Sequence of chain 46.A:
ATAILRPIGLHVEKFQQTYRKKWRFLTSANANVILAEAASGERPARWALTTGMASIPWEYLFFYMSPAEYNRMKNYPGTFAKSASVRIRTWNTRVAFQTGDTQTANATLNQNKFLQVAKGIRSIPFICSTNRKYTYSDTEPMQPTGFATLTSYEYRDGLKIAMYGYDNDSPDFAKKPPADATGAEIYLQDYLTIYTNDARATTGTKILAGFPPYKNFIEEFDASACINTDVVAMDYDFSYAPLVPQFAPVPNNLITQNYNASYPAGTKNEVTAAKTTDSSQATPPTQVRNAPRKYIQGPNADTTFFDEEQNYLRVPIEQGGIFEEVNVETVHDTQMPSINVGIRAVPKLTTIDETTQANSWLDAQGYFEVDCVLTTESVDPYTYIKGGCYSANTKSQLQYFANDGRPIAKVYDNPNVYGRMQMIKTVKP

Sequence of chain 45.A:
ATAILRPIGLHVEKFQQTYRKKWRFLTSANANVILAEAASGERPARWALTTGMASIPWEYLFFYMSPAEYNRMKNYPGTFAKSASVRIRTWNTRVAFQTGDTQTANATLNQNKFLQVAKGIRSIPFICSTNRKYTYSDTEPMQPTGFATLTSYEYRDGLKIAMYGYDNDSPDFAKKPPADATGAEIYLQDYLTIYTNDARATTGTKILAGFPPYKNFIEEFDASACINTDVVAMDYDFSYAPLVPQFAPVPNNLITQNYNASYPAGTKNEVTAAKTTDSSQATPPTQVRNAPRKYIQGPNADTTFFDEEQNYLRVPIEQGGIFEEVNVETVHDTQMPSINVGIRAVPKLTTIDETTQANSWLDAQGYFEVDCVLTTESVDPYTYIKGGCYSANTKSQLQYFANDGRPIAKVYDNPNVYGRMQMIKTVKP

Sequence of chain 21.A:
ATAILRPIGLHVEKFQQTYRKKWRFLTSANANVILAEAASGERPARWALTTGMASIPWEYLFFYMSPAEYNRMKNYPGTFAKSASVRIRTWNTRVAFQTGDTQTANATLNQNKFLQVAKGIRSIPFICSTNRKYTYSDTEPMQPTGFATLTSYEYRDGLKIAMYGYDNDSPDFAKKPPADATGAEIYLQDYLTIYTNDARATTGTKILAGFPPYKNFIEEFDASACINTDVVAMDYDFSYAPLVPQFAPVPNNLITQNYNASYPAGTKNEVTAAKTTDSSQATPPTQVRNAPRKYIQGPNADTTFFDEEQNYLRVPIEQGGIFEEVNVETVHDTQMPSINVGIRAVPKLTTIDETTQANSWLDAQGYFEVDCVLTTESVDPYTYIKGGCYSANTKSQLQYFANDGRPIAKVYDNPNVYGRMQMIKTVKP

Binding-site contacts:
Ligand atom O5' contacts residue ARG184 of chain 21.A at 2.3 Å (salt-bridge).
Ligand atom O4' contacts residue ASP535 of chain 21.A at 3.7 Å.
Ligand atom C4 contacts residue LYS186 of chain 21.A at 3.6 Å.
Ligand atom C4' contacts residue ARG184 of chain 21.A at 3.4 Å.
Ligand atom C4 contacts residue ILE172 of chain 45.A at 3.5 Å (hydrophobic).
Ligand atom C4' contacts residue ARG251 of chain 21.A at 3.8 Å.
Ligand atom P contacts residue ARG184 of chain 21.A at 2.8 Å.
Ligand atom C6 contacts residue LYS186 of chain 21.A at 3.7 Å.
Ligand atom C2 contacts residue ILE172 of chain 45.A at 3.8 Å (hydrophobic).
Ligand atom O3' contacts residue ARG184 of chain 21.A at 3.1 Å (salt-bridge).
Ligand atom N4 contacts residue LEU169 of chain 45.A at 3.9 Å.
Ligand atom O6 contacts residue DC1 of chain 46.C at 2.9 Å (h-bond).
Ligand atom C2 contacts residue PRO171 of chain 45.A at 3.6 Å (hydrophobic).
Ligand atom O6 contacts residue ARG170 of chain 45.A at 0.9 Å (salt-bridge).
Ligand atom C5' contacts residue ARG251 of chain 21.A at 3.8 Å.
Ligand atom N4 contacts residue ILE172 of chain 45.A at 3.7 Å.
Ligand atom N7 contacts residue ARG170 of chain 45.A at 3.8 Å.
Ligand atom O2 contacts residue LYS185 of chain 21.A at 3.7 Å.
Ligand atom C5 contacts residue LYS186 of chain 21.A at 3.6 Å.
Ligand atom OP1 contacts residue ARG184 of chain 21.A at 2.5 Å (salt-bridge).
Ligand atom N1 contacts residue DC1 of chain 46.C at 2.9 Å (h-bond).
Ligand atom C2 contacts residue ARG170 of chain 45.A at 3.9 Å.
Ligand atom N1 contacts residue PRO171 of chain 45.A at 3.8 Å.
Ligand atom C5 contacts residue ARG170 of chain 45.A at 3.1 Å.
Ligand atom C5' contacts residue ARG184 of chain 21.A at 3.4 Å.
Ligand atom C2 contacts residue DC1 of chain 46.C at 3.5 Å.
Ligand atom N2 contacts residue PRO171 of chain 45.A at 2.9 Å (h-bond).
Ligand atom OP1 contacts residue ARG251 of chain 21.A at 3.4 Å (salt-bridge).
Ligand atom N4 contacts residue ASN380 of chain 46.A at 3.1 Å (h-bond).
Ligand atom N1 contacts residue ARG170 of chain 45.A at 2.5 Å (salt-bridge).
Ligand atom N4 contacts residue LYS379 of chain 46.A at 3.0 Å (salt-bridge).
Ligand atom N2 contacts residue ILE172 of chain 45.A at 3.6 Å.
Ligand atom C4 contacts residue LYS379 of chain 46.A at 3.9 Å.
Ligand atom C6 contacts residue DC1 of chain 46.C at 3.5 Å.
Ligand atom O2 contacts residue ARG184 of chain 21.A at 3.7 Å.
Ligand atom N3 contacts residue ILE172 of chain 45.A at 3.5 Å.
Ligand atom N4 contacts residue LYS186 of chain 21.A at 3.9 Å.
Ligand atom N2 contacts residue DC1 of chain 46.C at 2.8 Å (h-bond).
Ligand atom N3 contacts residue LYS186 of chain 21.A at 3.5 Å.
Ligand atom C6 contacts residue ARG170 of chain 45.A at 1.9 Å.

This protein binds this small molecule.
Small molecule (SMILES): Nc1ccn([C@H]2C[C@H](O[P](=O)(O)OC[C@H]3O[C@@H](n4cnc5c(=O)nc(N)[nH]c54)C[C@@H]3O)[C@@H](COP(=O)=O)O2)c(=O)n1